Sequence of chain 1.C:
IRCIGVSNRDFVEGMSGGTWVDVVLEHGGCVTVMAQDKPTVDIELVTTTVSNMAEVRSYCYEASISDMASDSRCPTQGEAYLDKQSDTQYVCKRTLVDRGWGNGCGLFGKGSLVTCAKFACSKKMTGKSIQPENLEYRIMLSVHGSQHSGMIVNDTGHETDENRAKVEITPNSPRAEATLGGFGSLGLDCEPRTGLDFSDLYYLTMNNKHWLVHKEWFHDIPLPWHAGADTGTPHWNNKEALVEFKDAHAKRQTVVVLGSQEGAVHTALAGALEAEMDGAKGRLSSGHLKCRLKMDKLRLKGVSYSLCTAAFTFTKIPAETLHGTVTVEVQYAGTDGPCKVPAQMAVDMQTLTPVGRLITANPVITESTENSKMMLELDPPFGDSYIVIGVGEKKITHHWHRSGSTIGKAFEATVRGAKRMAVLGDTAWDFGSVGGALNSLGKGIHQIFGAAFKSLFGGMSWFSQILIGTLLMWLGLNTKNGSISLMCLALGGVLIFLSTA

Sequence of chain 1.H:
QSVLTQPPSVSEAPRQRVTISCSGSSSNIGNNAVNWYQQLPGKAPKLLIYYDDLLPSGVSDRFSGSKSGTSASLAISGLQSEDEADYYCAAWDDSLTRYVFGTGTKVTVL

Binding-site contacts:
Ligand atom C7 contacts residue SER95 of chain 1.H at 3.5 Å.
Ligand atom O3 contacts residue SER95 of chain 1.H at 3.2 Å (h-bond).
Ligand atom C2 contacts residue ASN154 of chain 1.C at 4.0 Å.
Ligand atom C1 contacts residue MET151 of chain 1.C at 3.6 Å (hydrophobic).
Ligand atom C8 contacts residue SER95 of chain 1.H at 3.5 Å.
Ligand atom N2 contacts residue SER95 of chain 1.H at 2.6 Å (h-bond).
Ligand atom O5 contacts residue ASN154 of chain 1.C at 4.0 Å.
Ligand atom C2 contacts residue MET151 of chain 1.C at 4.1 Å (hydrophobic).
Ligand atom N2 contacts residue LEU96 of chain 1.H at 3.6 Å.
Ligand atom C1 contacts residue SER95 of chain 1.H at 3.6 Å.
Ligand atom C2 contacts residue SER95 of chain 1.H at 3.4 Å.
Ligand atom O4 contacts residue LEU96 of chain 1.H at 3.2 Å.
Ligand atom C1 contacts residue ASN154 of chain 1.C at 3.1 Å.
Ligand atom C8 contacts residue ASN154 of chain 1.C at 4.2 Å.
Ligand atom C1 contacts residue LEU96 of chain 1.H at 3.9 Å (hydrophobic).
Ligand atom O7 contacts residue MET151 of chain 1.C at 3.3 Å.
Ligand atom C3 contacts residue SER95 of chain 1.H at 3.2 Å.
Ligand atom C2 contacts residue LEU96 of chain 1.H at 3.6 Å (hydrophobic).
Ligand atom C8 contacts residue ASP94 of chain 1.H at 3.5 Å.
Ligand atom O7 contacts residue ASN154 of chain 1.C at 2.9 Å (h-bond).
Ligand atom C3 contacts residue LEU96 of chain 1.H at 4.2 Å (hydrophobic).
Ligand atom O5 contacts residue LEU96 of chain 1.H at 4.5 Å.
Ligand atom C7 contacts residue ASN154 of chain 1.C at 3.4 Å.
Ligand atom C7 contacts residue MET151 of chain 1.C at 4.3 Å (hydrophobic).
Ligand atom C8 contacts residue GLY150 of chain 1.C at 3.8 Å.
Ligand atom N2 contacts residue ASN154 of chain 1.C at 3.9 Å.
Ligand atom O7 contacts residue HIS148 of chain 1.C at 4.0 Å.
Ligand atom C4 contacts residue LEU96 of chain 1.H at 4.3 Å (hydrophobic).
Ligand atom O5 contacts residue MET151 of chain 1.C at 3.8 Å.
Ligand atom C7 contacts residue GLY150 of chain 1.C at 3.7 Å.
Ligand atom O3 contacts residue LEU96 of chain 1.H at 4.1 Å.
Ligand atom O7 contacts residue GLY150 of chain 1.C at 2.8 Å (h-bond).

The small molecule below binds the protein below.
Small molecule (SMILES): CC(=O)N[C@H]1[C@H](O[C@H]2[C@H](O)[C@@H](NC(C)=O)CO[C@@H]2CO)O[C@H](CO)[C@@H](O)[C@@H]1O